Binding-site contacts:
Ligand atom C7 contacts residue SER514 of chain 1.C at 4.5 Å.
Ligand atom C1 contacts residue ASN512 of chain 1.C at 1.5 Å.
Ligand atom O7 contacts residue ASN512 of chain 1.C at 3.9 Å.
Ligand atom C6 contacts residue ASN512 of chain 1.C at 3.3 Å.
Ligand atom O5 contacts residue ASN512 of chain 1.C at 2.2 Å (h-bond).
Ligand atom C1 contacts residue SER514 of chain 1.C at 4.3 Å.
Ligand atom C2 contacts residue ASN512 of chain 1.C at 3.0 Å.
Ligand atom C5 contacts residue ASN512 of chain 1.C at 3.1 Å.
Ligand atom C3 contacts residue ASN512 of chain 1.C at 4.0 Å.
Ligand atom O7 contacts residue GLU515 of chain 1.C at 4.5 Å.
Ligand atom C7 contacts residue ASN512 of chain 1.C at 4.2 Å.
Ligand atom C2 contacts residue SER514 of chain 1.C at 4.3 Å.
Ligand atom O7 contacts residue SER514 of chain 1.C at 3.5 Å (h-bond).
Ligand atom O6 contacts residue ASN512 of chain 1.C at 4.2 Å.
Ligand atom N2 contacts residue ASN512 of chain 1.C at 3.9 Å.
Ligand atom C4 contacts residue ASN512 of chain 1.C at 3.9 Å.

Sequence of chain 1.C:
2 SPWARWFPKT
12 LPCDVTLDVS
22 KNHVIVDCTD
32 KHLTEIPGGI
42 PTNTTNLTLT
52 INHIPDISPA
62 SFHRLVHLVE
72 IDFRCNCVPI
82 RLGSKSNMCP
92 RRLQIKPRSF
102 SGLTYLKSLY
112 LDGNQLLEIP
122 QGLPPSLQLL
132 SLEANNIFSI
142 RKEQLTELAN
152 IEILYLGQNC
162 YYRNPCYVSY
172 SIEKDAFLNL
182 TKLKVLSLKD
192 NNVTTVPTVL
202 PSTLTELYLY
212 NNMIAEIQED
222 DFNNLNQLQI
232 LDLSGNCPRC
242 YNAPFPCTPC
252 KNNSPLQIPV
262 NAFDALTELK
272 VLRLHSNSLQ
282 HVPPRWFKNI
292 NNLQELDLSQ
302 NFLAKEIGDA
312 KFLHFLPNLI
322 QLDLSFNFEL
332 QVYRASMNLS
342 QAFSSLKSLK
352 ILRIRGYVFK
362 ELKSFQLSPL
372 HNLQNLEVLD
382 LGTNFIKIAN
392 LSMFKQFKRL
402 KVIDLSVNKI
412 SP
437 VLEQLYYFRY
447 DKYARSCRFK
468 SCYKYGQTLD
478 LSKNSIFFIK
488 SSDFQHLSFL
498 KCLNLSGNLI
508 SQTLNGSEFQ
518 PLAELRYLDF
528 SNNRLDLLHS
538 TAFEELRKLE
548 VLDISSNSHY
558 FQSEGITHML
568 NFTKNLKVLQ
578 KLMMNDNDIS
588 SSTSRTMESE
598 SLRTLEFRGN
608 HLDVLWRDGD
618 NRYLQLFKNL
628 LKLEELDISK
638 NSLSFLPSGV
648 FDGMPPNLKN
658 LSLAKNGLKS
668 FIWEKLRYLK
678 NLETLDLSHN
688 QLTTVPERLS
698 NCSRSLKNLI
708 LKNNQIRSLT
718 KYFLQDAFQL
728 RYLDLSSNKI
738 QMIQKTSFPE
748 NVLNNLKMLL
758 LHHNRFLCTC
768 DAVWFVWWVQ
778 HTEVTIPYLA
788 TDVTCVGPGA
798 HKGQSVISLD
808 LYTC

This small molecule binds to this protein.
Small molecule (SMILES): CC(=O)N[C@@H]1[C@@H](O)[C@H](O)[C@@H](CO)O[C@H]1O